Binding-site contacts:
Ligand atom O6 contacts residue TYR299 of chain 1.B at 4.2 Å.
Ligand atom C7 contacts residue ASN180 of chain 1.B at 3.2 Å.
Ligand atom O7 contacts residue PRO300 of chain 1.B at 3.9 Å.
Ligand atom O6 contacts residue TRP236 of chain 1.B at 2.9 Å (h-bond).
Ligand atom C3 contacts residue ASN180 of chain 1.B at 3.7 Å.
Ligand atom O5 contacts residue ASN180 of chain 1.B at 2.4 Å (h-bond).
Ligand atom C2 contacts residue ASN235 of chain 1.B at 4.0 Å.
Ligand atom C1 contacts residue ASN235 of chain 1.B at 4.0 Å.
Ligand atom O6 contacts residue LEU237 of chain 1.B at 4.1 Å.
Ligand atom C5 contacts residue ASN180 of chain 1.B at 3.6 Å.
Ligand atom C8 contacts residue PRO300 of chain 1.B at 4.1 Å (hydrophobic).
Ligand atom C6 contacts residue TRP236 of chain 1.B at 4.2 Å (hydrophobic).
Ligand atom O3 contacts residue VAL234 of chain 1.B at 3.8 Å.
Ligand atom O7 contacts residue TRP316 of chain 1.A at 4.0 Å.
Ligand atom C6 contacts residue TRP316 of chain 1.A at 3.6 Å (hydrophobic).
Ligand atom O3 contacts residue ASN235 of chain 1.B at 3.6 Å (h-bond).
Ligand atom O7 contacts residue LEU237 of chain 1.B at 3.6 Å.
Ligand atom C6 contacts residue PRO300 of chain 1.B at 3.4 Å (hydrophobic).
Ligand atom O6 contacts residue TRP316 of chain 1.A at 3.0 Å.
Ligand atom O7 contacts residue ASN298 of chain 1.B at 3.8 Å.
Ligand atom O6 contacts residue ASN235 of chain 1.B at 3.2 Å (h-bond).
Ligand atom C6 contacts residue ASN235 of chain 1.B at 4.1 Å.
Ligand atom C4 contacts residue ASN180 of chain 1.B at 4.1 Å.
Ligand atom C3 contacts residue ASN235 of chain 1.B at 4.0 Å.
Ligand atom C1 contacts residue ASN298 of chain 1.B at 4.0 Å.
Ligand atom C2 contacts residue ASN235 of chain 1.B at 4.2 Å.
Ligand atom C4 contacts residue ASN235 of chain 1.B at 3.8 Å.
Ligand atom C5 contacts residue PRO300 of chain 1.B at 4.0 Å (hydrophobic).
Ligand atom N2 contacts residue ASN180 of chain 1.B at 2.9 Å (h-bond).
Ligand atom C2 contacts residue ASN180 of chain 1.B at 2.4 Å.
Ligand atom C5 contacts residue ASN235 of chain 1.B at 3.9 Å.
Ligand atom C8 contacts residue ASN180 of chain 1.B at 3.2 Å.
Ligand atom C8 contacts residue LEU237 of chain 1.B at 3.2 Å (hydrophobic).
Ligand atom O7 contacts residue ASN180 of chain 1.B at 4.1 Å.
Ligand atom C7 contacts residue LEU237 of chain 1.B at 4.0 Å (hydrophobic).
Ligand atom O5 contacts residue ASN235 of chain 1.B at 3.4 Å (h-bond).
Ligand atom N2 contacts residue ASN235 of chain 1.B at 4.2 Å.
Ligand atom C1 contacts residue ASN180 of chain 1.B at 1.4 Å.
Ligand atom C5 contacts residue ASN298 of chain 1.B at 4.1 Å.
Ligand atom N2 contacts residue ASN298 of chain 1.B at 4.2 Å.

Sequence of chain 1.A:
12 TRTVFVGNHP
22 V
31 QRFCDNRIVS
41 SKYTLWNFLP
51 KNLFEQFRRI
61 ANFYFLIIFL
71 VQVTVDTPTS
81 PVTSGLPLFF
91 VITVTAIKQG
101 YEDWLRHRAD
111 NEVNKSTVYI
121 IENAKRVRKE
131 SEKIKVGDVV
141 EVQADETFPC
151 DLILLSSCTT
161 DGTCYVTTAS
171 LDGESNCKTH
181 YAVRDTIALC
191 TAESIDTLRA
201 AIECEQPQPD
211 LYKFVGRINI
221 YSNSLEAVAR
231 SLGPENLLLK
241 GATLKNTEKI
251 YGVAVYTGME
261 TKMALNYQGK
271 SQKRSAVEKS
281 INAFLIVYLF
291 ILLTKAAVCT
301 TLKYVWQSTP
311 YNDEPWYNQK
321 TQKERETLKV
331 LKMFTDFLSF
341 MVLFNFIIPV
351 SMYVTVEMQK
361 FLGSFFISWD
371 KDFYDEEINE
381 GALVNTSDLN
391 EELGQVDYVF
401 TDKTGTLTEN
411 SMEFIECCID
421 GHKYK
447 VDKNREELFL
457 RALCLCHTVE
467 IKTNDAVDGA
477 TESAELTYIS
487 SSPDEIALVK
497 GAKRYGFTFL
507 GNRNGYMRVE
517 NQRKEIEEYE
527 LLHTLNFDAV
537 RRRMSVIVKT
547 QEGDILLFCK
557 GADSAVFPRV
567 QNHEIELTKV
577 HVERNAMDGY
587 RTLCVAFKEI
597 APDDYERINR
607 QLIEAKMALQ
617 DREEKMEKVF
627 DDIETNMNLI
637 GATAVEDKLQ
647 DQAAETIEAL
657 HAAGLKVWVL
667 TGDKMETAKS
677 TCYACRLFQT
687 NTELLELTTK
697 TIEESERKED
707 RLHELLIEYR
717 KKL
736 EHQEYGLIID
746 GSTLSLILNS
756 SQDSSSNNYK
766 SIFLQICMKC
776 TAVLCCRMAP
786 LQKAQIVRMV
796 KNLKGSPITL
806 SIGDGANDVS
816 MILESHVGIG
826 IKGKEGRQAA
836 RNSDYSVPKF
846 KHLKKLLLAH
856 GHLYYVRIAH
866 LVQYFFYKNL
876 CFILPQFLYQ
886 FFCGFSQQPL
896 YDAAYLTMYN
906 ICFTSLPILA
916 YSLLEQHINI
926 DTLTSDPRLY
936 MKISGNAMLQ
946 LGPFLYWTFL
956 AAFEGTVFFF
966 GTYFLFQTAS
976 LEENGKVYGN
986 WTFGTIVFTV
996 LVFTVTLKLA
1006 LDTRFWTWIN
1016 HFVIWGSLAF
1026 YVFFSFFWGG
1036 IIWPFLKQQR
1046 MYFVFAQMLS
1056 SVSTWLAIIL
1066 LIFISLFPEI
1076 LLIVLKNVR

Sequence of chain 1.B:
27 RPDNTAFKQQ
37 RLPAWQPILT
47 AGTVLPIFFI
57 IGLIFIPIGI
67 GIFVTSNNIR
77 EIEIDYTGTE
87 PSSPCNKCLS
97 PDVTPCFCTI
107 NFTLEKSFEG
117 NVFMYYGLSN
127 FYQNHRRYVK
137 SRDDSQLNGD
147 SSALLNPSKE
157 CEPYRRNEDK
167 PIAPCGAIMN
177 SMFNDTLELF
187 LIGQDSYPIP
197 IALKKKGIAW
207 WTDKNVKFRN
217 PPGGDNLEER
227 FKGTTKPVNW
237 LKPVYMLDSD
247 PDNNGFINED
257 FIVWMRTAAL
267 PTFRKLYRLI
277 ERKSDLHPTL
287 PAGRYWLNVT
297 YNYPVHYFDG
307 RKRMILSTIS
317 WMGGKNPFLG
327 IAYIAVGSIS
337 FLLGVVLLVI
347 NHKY

This protein binds this small molecule.
Small molecule (SMILES): CC(=O)N[C@H]1[C@H](O[C@H]2[C@H](O)[C@@H](NC(C)=O)CO[C@@H]2CO)O[C@H](CO)[C@@H](O)[C@@H]1O[C@H]1O[C@H](CO)[C@@H](O)[C@H](O)[C@@H]1O